Sequence of chain 1.B:
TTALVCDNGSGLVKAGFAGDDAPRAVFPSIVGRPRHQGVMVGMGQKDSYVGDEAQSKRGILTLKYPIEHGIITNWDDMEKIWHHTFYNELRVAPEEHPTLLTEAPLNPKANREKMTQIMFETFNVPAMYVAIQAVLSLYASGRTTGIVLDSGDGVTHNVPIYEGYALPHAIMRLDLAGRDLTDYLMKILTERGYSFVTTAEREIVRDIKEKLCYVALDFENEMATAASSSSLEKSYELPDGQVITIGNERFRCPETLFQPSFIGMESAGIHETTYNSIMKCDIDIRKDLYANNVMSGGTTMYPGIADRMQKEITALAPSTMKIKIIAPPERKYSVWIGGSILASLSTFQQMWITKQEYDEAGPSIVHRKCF

Sequence of chain 1.N:
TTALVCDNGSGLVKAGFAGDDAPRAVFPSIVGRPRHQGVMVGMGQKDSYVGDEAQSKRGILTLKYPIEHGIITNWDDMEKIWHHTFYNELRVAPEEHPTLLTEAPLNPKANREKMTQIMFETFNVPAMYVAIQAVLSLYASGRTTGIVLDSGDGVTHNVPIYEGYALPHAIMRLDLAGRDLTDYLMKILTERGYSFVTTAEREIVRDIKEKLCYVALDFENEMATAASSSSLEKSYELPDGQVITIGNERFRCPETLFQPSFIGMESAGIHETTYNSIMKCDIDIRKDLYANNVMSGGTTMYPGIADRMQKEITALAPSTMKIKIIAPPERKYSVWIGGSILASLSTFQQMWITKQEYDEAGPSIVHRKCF

Sequence of chain 1.K:
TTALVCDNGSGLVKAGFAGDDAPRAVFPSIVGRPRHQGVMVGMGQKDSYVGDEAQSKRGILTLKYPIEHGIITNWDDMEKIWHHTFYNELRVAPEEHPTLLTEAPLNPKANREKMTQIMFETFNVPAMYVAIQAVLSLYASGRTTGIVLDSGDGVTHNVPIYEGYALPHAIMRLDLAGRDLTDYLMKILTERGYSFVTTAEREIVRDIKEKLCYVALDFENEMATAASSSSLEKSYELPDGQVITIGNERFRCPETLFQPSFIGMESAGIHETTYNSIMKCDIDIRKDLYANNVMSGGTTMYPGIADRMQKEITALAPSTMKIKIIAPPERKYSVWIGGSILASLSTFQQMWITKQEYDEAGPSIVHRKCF

Binding-site contacts:
Ligand atom CZ3 contacts residue GLY199 of chain 1.B at 3.5 Å.
Ligand atom CE2 contacts residue ASP181 of chain 1.K at 3.6 Å.
Ligand atom CD2 contacts residue SER201 of chain 1.B at 3.6 Å.
Ligand atom CB contacts residue GLU207 of chain 1.B at 3.9 Å.
Ligand atom CE2 contacts residue SER201 of chain 1.B at 3.6 Å.
Ligand atom OG1 contacts residue ARG292 of chain 1.N at 3.8 Å.
Ligand atom NE1 contacts residue ASP181 of chain 1.K at 2.8 Å (salt-bridge).
Ligand atom N contacts residue GLY199 of chain 1.B at 3.2 Å (h-bond).
Ligand atom CB contacts residue GLY199 of chain 1.B at 3.4 Å.
Ligand atom CE3 contacts residue ILE77 of chain 1.K at 3.7 Å (hydrophobic).
Ligand atom CE2 contacts residue ILE77 of chain 1.K at 3.2 Å (hydrophobic).
Ligand atom CB contacts residue SER201 of chain 1.B at 3.7 Å.
Ligand atom CG contacts residue GLU74 of chain 1.K at 3.1 Å.
Ligand atom CG contacts residue GLY199 of chain 1.B at 3.9 Å.
Ligand atom CH2 contacts residue ILE77 of chain 1.K at 3.7 Å (hydrophobic).
Ligand atom CZ3 contacts residue ILE77 of chain 1.K at 3.8 Å (hydrophobic).
Ligand atom CD2 contacts residue ILE77 of chain 1.K at 3.4 Å (hydrophobic).
Ligand atom CG2 contacts residue PHE202 of chain 1.B at 3.7 Å (hydrophobic).
Ligand atom O1 contacts residue GLY199 of chain 1.B at 3.4 Å.
Ligand atom CE3 contacts residue GLY199 of chain 1.B at 2.7 Å.
Ligand atom O contacts residue GLN248 of chain 1.B at 3.5 Å (h-bond).
Ligand atom CD1 contacts residue ASP181 of chain 1.K at 3.8 Å.
Ligand atom NE1 contacts residue ILE77 of chain 1.K at 3.7 Å.
Ligand atom CG2 contacts residue ILE289 of chain 1.N at 3.5 Å (hydrophobic).
Ligand atom CH2 contacts residue LEU112 of chain 1.K at 3.7 Å (hydrophobic).
Ligand atom CB contacts residue TYR200 of chain 1.B at 3.6 Å (hydrophobic).
Ligand atom CB contacts residue THR79 of chain 1.K at 3.5 Å.
Ligand atom CB contacts residue GLU74 of chain 1.K at 3.4 Å.
Ligand atom CZ3 contacts residue PRO114 of chain 1.K at 3.4 Å (hydrophobic).
Ligand atom O contacts residue SER201 of chain 1.B at 3.4 Å (h-bond).
Ligand atom CB contacts residue GLU74 of chain 1.K at 3.4 Å.
Ligand atom CZ2 contacts residue ILE77 of chain 1.K at 3.4 Å (hydrophobic).
Ligand atom OD1 contacts residue GLU74 of chain 1.K at 3.2 Å (salt-bridge).
Ligand atom CB contacts residue TYR200 of chain 1.B at 3.8 Å (hydrophobic).
Ligand atom CD1 contacts residue GLY199 of chain 1.B at 3.8 Å.
Ligand atom CA contacts residue GLN248 of chain 1.B at 3.8 Å.
Ligand atom CB contacts residue LEU244 of chain 1.B at 3.9 Å (hydrophobic).
Ligand atom CZ2 contacts residue ARG179 of chain 1.K at 3.5 Å.
Ligand atom CD2 contacts residue GLY199 of chain 1.B at 3.5 Å.
Ligand atom CA contacts residue SER201 of chain 1.B at 3.4 Å.

This small molecule binds to this protein.
Small molecule (SMILES): C[C@@H]1NC(=O)[C@H](C[C@@](C)(O)CO)NC(=O)[C@@H]2CC3=c4ccccc4=N[C@H]3SC[C@H](NC(=O)[C@@H]([C@H](C)O)NC1=O)C(=O)N1C[C@H](O)C[C@H]1C(=O)N[C@@H](C)C(=O)N2